The small molecule below binds the protein below.
Small molecule (SMILES): COCc1cccc(-c2c(-c3ccc4nccnc4c3)n(C)n(C)c2=O)c1

Binding-site contacts:
Ligand atom C3 contacts residue GLU84 of chain 1.B at 3.2 Å.
Ligand atom C4 contacts residue LEU99 of chain 1.B at 3.8 Å (hydrophobic).
Ligand atom C4 contacts residue LYS71 of chain 1.B at 3.9 Å.
Ligand atom C23 contacts residue HIS122 of chain 1.B at 2.8 Å.
Ligand atom C15 contacts residue ASP190 of chain 1.B at 3.7 Å.
Ligand atom C23 contacts residue TYR121 of chain 1.B at 3.2 Å (hydrophobic).
Ligand atom C19 contacts residue LEU179 of chain 1.B at 3.6 Å (hydrophobic).
Ligand atom C24 contacts residue ILE50 of chain 1.B at 3.7 Å (hydrophobic).
Ligand atom C5 contacts residue SER119 of chain 1.B at 3.2 Å.
Ligand atom C9 contacts residue GLU84 of chain 1.B at 3.8 Å.
Ligand atom C16 contacts residue LYS71 of chain 1.B at 3.8 Å.
Ligand atom C4 contacts residue SER119 of chain 1.B at 3.6 Å.
Ligand atom O17 contacts residue LYS71 of chain 1.B at 2.6 Å (salt-bridge).
Ligand atom C20 contacts residue LEU179 of chain 1.B at 3.6 Å (hydrophobic).
Ligand atom C6 contacts residue ALA69 of chain 1.B at 3.6 Å (hydrophobic).
Ligand atom C9 contacts residue LYS71 of chain 1.B at 3.6 Å.
Ligand atom C20 contacts residue ASP120 of chain 1.B at 3.6 Å.
Ligand atom C6 contacts residue LYS71 of chain 1.B at 3.5 Å.
Ligand atom N22 contacts residue HIS122 of chain 1.B at 3.1 Å (h-bond).
Ligand atom O2 contacts residue SER119 of chain 1.B at 3.3 Å.
Ligand atom C24 contacts residue HIS122 of chain 1.B at 3.7 Å.
Ligand atom C8 contacts residue LEU99 of chain 1.B at 3.8 Å (hydrophobic).
Ligand atom C20 contacts residue ALA69 of chain 1.B at 3.7 Å (hydrophobic).
Ligand atom C15 contacts residue ASN177 of chain 1.B at 3.0 Å.
Ligand atom C27 contacts residue LEU179 of chain 1.B at 3.8 Å (hydrophobic).
Ligand atom C13 contacts residue LYS176 of chain 1.B at 3.5 Å.
Ligand atom C1 contacts residue TYR88 of chain 1.B at 3.5 Å (hydrophobic).
Ligand atom C26 contacts residue LEU179 of chain 1.B at 3.6 Å (hydrophobic).
Ligand atom C9 contacts residue LEU99 of chain 1.B at 3.3 Å (hydrophobic).
Ligand atom C7 contacts residue SER119 of chain 1.B at 3.8 Å.
Ligand atom C4 contacts residue GLU84 of chain 1.B at 3.9 Å.
Ligand atom N22 contacts residue TYR121 of chain 1.B at 3.6 Å.
Ligand atom C19 contacts residue LEU99 of chain 1.B at 3.9 Å (hydrophobic).
Ligand atom C5 contacts residue LEU117 of chain 1.B at 3.8 Å (hydrophobic).
Ligand atom N25 contacts residue ILE50 of chain 1.B at 3.8 Å.
Ligand atom C6 contacts residue SER119 of chain 1.B at 3.3 Å.
Ligand atom C21 contacts residue LEU179 of chain 1.B at 3.6 Å (hydrophobic).
Ligand atom O17 contacts residue ASP190 of chain 1.B at 3.7 Å.
Ligand atom O2 contacts residue VAL118 of chain 1.B at 3.7 Å.
Ligand atom C1 contacts residue PHE101 of chain 1.B at 3.3 Å (hydrophobic).

Sequence of chain 1.B:
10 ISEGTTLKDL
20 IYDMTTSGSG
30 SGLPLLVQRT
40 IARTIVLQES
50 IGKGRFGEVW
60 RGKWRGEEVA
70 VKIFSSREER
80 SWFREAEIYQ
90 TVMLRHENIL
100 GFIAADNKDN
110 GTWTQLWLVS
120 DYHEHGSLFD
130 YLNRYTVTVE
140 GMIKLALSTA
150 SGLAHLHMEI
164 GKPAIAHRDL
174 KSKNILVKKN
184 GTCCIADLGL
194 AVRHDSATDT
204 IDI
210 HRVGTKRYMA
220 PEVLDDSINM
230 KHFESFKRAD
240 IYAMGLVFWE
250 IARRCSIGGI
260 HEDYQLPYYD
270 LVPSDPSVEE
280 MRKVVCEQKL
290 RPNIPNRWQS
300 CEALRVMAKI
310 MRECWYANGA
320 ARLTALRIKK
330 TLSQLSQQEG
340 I